Binding-site contacts:
Ligand atom C04 contacts residue ILE224 of chain 2.A at 4.0 Å (hydrophobic).
Ligand atom O07 contacts residue ILE224 of chain 2.A at 3.6 Å.
Ligand atom C09 contacts residue PRO172 of chain 2.A at 3.7 Å (hydrophobic).
Ligand atom C04 contacts residue PRO172 of chain 2.A at 3.5 Å (hydrophobic).
Ligand atom C01 contacts residue LYS127 of chain 2.A at 1.4 Å.
Ligand atom O07 contacts residue PRO172 of chain 2.A at 3.7 Å.
Ligand atom C17 contacts residue ILE8 of chain 2.B at 4.0 Å (hydrophobic).
Ligand atom C13 contacts residue ASN47 of chain 2.A at 3.2 Å.
Ligand atom C03 contacts residue GLY176 of chain 2.A at 3.9 Å.
Ligand atom C04 contacts residue LYS127 of chain 2.A at 4.2 Å.
Ligand atom C05 contacts residue ILE8 of chain 2.B at 4.5 Å (hydrophobic).
Ligand atom C03 contacts residue ILE8 of chain 2.B at 3.8 Å (hydrophobic).
Ligand atom C02 contacts residue ILE173 of chain 2.A at 4.1 Å (hydrophobic).
Ligand atom C12 contacts residue ASP220 of chain 2.A at 3.4 Å.
Ligand atom C13 contacts residue CSO43 of chain 2.A at 4.1 Å.
Ligand atom C02 contacts residue ILE8 of chain 2.B at 3.9 Å (hydrophobic).
Ligand atom C01 contacts residue ILE8 of chain 2.B at 4.0 Å (hydrophobic).
Ligand atom C12 contacts residue PRO172 of chain 2.A at 4.0 Å (hydrophobic).
Ligand atom C15 contacts residue ASN47 of chain 2.A at 3.6 Å.
Ligand atom C04 contacts residue ILE8 of chain 2.B at 4.0 Å (hydrophobic).
Ligand atom C03 contacts residue PRO172 of chain 2.A at 3.5 Å (hydrophobic).
Ligand atom O11 contacts residue ASP220 of chain 2.A at 4.4 Å.
Ligand atom C18 contacts residue LYS127 of chain 2.A at 3.7 Å.
Ligand atom C14 contacts residue ASN47 of chain 2.A at 3.1 Å.
Ligand atom C02 contacts residue LYS127 of chain 2.A at 2.5 Å.
Ligand atom C03 contacts residue ILE173 of chain 2.A at 3.8 Å (hydrophobic).
Ligand atom C09 contacts residue ILE173 of chain 2.A at 4.2 Å (hydrophobic).
Ligand atom C18 contacts residue ILE8 of chain 2.B at 3.6 Å (hydrophobic).
Ligand atom C04 contacts residue ILE173 of chain 2.A at 4.0 Å (hydrophobic).
Ligand atom C03 contacts residue LYS127 of chain 2.A at 2.9 Å.

Sequence of chain 2.A:
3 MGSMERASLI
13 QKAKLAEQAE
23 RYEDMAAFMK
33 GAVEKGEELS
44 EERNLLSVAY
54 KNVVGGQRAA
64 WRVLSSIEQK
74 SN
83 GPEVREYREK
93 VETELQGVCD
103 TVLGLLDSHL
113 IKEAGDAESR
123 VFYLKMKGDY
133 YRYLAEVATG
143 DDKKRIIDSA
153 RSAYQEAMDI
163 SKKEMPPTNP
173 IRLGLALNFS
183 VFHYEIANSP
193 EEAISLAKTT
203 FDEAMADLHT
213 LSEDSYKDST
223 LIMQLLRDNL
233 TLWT

This protein binds this small molecule.
Small molecule (SMILES): CO[C@@H]1CCCN(S(=O)(=O)c2ccc(C=O)cc2)C1

Sequence of chain 2.B:
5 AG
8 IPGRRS